The small molecule below binds the protein below.
Small molecule (SMILES): CC(=O)N[C@H]1[C@H](O[C@H]2[C@H](O)[C@@H](NC(C)=O)CO[C@@H]2CO)O[C@H](CO)[C@@H](O)[C@@H]1O

Sequence of chain 18.BA:
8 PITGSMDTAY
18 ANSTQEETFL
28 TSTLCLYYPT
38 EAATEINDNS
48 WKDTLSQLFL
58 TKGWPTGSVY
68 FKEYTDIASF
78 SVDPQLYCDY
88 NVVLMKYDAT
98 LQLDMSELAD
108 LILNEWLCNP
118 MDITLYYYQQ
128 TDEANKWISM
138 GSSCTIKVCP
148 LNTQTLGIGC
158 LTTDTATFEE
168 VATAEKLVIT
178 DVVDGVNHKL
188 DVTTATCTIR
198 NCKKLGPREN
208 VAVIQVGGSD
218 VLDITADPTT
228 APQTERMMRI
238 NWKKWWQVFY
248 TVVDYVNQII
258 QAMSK

Binding-site contacts:
Ligand atom C7 contacts residue ASN19 of chain 18.BA at 3.8 Å.
Ligand atom C5 contacts residue ASN19 of chain 18.BA at 3.5 Å.
Ligand atom C4 contacts residue ASN19 of chain 18.BA at 4.4 Å.
Ligand atom C2 contacts residue ASN19 of chain 18.BA at 2.9 Å.
Ligand atom O5 contacts residue ASN19 of chain 18.BA at 2.5 Å (h-bond).
Ligand atom N2 contacts residue ASN19 of chain 18.BA at 3.2 Å (h-bond).
Ligand atom C8 contacts residue TYR17 of chain 18.BA at 4.4 Å (hydrophobic).
Ligand atom O7 contacts residue ASN19 of chain 18.BA at 4.2 Å.
Ligand atom C3 contacts residue ASN19 of chain 18.BA at 4.0 Å.
Ligand atom C1 contacts residue ASN19 of chain 18.BA at 1.6 Å.